Sequence of chain 1.C:
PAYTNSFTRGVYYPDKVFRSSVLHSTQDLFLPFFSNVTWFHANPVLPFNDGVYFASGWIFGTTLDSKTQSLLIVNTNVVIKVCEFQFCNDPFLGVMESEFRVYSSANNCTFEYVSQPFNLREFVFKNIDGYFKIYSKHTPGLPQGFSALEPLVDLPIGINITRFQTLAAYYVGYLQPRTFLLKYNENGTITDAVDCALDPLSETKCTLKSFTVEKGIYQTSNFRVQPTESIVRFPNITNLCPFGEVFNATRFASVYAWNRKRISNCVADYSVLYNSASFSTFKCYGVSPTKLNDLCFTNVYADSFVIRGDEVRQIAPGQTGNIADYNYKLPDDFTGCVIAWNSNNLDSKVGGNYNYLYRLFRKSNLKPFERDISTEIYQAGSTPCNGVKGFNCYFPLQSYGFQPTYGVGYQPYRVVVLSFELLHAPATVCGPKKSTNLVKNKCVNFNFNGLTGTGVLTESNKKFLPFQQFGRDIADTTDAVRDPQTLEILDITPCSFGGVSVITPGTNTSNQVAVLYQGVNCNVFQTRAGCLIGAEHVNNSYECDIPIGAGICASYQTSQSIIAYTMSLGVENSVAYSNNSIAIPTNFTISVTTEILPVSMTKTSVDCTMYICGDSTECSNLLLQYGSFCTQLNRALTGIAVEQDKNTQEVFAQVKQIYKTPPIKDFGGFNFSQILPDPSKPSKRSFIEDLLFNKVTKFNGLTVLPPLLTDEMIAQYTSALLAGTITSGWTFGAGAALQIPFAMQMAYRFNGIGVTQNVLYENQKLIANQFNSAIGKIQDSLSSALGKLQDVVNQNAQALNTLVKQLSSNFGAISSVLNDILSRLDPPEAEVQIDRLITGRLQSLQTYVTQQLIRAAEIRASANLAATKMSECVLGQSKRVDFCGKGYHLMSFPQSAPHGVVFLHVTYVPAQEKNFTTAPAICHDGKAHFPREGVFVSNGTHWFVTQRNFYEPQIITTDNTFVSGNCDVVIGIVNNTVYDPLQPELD

This protein binds this small molecule.
Small molecule (SMILES): CC(=O)N[C@@H]1[C@@H](O)[C@H](O)[C@@H](CO)O[C@H]1O

Binding-site contacts:
Ligand atom N2 contacts residue ASN1162 of chain 1.C at 2.9 Å (h-bond).
Ligand atom C7 contacts residue ASN1162 of chain 1.C at 3.2 Å.
Ligand atom C5 contacts residue ASN1162 of chain 1.C at 3.7 Å.
Ligand atom C4 contacts residue ASN1162 of chain 1.C at 4.2 Å.
Ligand atom C2 contacts residue ASN1162 of chain 1.C at 2.4 Å.
Ligand atom C3 contacts residue ASN1162 of chain 1.C at 3.8 Å.
Ligand atom O7 contacts residue ASN1162 of chain 1.C at 3.1 Å (h-bond).
Ligand atom C1 contacts residue ASN1162 of chain 1.C at 1.4 Å.
Ligand atom O5 contacts residue ASN1162 of chain 1.C at 2.4 Å (h-bond).
Ligand atom C8 contacts residue ASN1162 of chain 1.C at 4.3 Å.